This small molecule binds to this protein.
Small molecule (SMILES): Nc1ncnc2c1ncn2[C@H]1C[C@H](O)[C@@H](COP(=O)(O)O)O1

Binding-site contacts:
Ligand atom N6 contacts residue GLY637 of chain 1.A at 4.1 Å.
Ligand atom N6 contacts residue SER632 of chain 1.A at 3.9 Å.
Ligand atom C2 contacts residue GLY639 of chain 1.A at 3.7 Å.
Ligand atom N6 contacts residue VAL418 of chain 1.A at 3.6 Å.
Ligand atom N9 contacts residue PRO419 of chain 1.A at 4.2 Å.
Ligand atom O5' contacts residue PHE629 of chain 1.A at 4.2 Å.
Ligand atom C8 contacts residue HIS630 of chain 1.A at 3.4 Å.
Ligand atom N3 contacts residue PRO419 of chain 1.A at 4.3 Å.
Ligand atom N6 contacts residue PRO633 of chain 1.A at 4.1 Å.
Ligand atom C6 contacts residue SER632 of chain 1.A at 4.3 Å.
Ligand atom N7 contacts residue SER632 of chain 1.A at 3.8 Å.
Ligand atom N9 contacts residue HIS630 of chain 1.A at 4.2 Å.
Ligand atom O5' contacts residue PRO631 of chain 1.A at 4.1 Å.
Ligand atom C5 contacts residue PRO419 of chain 1.A at 4.2 Å (hydrophobic).
Ligand atom C6 contacts residue PRO631 of chain 1.A at 4.0 Å (hydrophobic).
Ligand atom C2' contacts residue PRO419 of chain 1.A at 4.0 Å (hydrophobic).
Ligand atom N7 contacts residue HIS630 of chain 1.A at 4.1 Å.
Ligand atom C6 contacts residue VAL418 of chain 1.A at 3.8 Å (hydrophobic).
Ligand atom C1' contacts residue HIS630 of chain 1.A at 4.0 Å.
Ligand atom C5 contacts residue PRO631 of chain 1.A at 4.4 Å (hydrophobic).
Ligand atom C2 contacts residue PRO419 of chain 1.A at 4.4 Å (hydrophobic).
Ligand atom N1 contacts residue PRO631 of chain 1.A at 4.2 Å.
Ligand atom C5 contacts residue SER632 of chain 1.A at 4.3 Å.
Ligand atom N6 contacts residue PRO631 of chain 1.A at 3.9 Å.
Ligand atom N1 contacts residue GLY639 of chain 1.A at 2.9 Å (h-bond).
Ligand atom C8 contacts residue PRO419 of chain 1.A at 4.3 Å (hydrophobic).
Ligand atom N7 contacts residue PRO419 of chain 1.A at 4.4 Å.
Ligand atom O2P contacts residue HIS628 of chain 1.A at 4.3 Å.
Ligand atom C6 contacts residue GLY639 of chain 1.A at 3.7 Å.
Ligand atom N6 contacts residue PHE638 of chain 1.A at 3.8 Å.
Ligand atom O2P contacts residue PHE629 of chain 1.A at 4.0 Å.
Ligand atom N1 contacts residue VAL418 of chain 1.A at 3.8 Å.
Ligand atom N6 contacts residue GLY639 of chain 1.A at 2.8 Å (h-bond).
Ligand atom N1 contacts residue ILE622 of chain 1.A at 4.4 Å.
Ligand atom O4' contacts residue HIS630 of chain 1.A at 4.4 Å.
Ligand atom C4 contacts residue PRO631 of chain 1.A at 4.4 Å (hydrophobic).
Ligand atom O4' contacts residue PRO631 of chain 1.A at 3.8 Å.
Ligand atom C6 contacts residue PRO419 of chain 1.A at 4.4 Å (hydrophobic).
Ligand atom C4 contacts residue PRO419 of chain 1.A at 4.2 Å (hydrophobic).
Ligand atom O2P contacts residue PRO631 of chain 1.A at 3.8 Å.

Sequence of chain 1.A:
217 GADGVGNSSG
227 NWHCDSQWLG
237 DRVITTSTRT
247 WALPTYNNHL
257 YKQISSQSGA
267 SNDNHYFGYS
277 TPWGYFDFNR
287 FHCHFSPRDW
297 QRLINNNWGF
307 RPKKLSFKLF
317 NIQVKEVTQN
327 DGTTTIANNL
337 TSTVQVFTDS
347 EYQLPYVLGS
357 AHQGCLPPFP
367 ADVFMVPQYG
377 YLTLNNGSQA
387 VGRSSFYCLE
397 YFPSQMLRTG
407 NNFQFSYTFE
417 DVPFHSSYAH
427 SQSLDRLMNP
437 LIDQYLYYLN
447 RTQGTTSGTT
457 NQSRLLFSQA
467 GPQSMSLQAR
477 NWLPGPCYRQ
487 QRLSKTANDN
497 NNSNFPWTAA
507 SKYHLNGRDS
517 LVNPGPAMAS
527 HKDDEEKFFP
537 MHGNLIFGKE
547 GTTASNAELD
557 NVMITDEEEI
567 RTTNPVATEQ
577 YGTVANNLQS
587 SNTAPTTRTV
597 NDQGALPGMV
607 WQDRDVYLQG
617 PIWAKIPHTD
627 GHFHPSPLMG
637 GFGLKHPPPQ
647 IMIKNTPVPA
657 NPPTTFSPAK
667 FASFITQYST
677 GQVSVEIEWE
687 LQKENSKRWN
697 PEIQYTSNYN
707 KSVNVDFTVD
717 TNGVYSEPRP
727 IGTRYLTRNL